Sequence of chain 1.A:
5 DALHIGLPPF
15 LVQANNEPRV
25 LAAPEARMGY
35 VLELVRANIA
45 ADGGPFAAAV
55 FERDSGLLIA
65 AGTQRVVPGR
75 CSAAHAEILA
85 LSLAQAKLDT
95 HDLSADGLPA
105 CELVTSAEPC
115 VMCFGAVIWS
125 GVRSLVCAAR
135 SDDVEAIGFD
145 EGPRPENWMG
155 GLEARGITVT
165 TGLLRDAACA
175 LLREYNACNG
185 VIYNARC

Binding-site contacts:
Ligand atom N9 contacts residue HIS79 of chain 1.A at 3.9 Å.
Ligand atom C4 contacts residue GLU81 of chain 1.A at 3.9 Å.
Ligand atom C4 contacts residue ZN1 of chain 1.C at 4.0 Å.
Ligand atom O6 contacts residue PHE50 of chain 1.A at 3.8 Å.
Ligand atom N9 contacts residue ALA80 of chain 1.A at 4.0 Å.
Ligand atom O6 contacts residue PHE143 of chain 1.A at 3.8 Å.
Ligand atom N8 contacts residue GLU81 of chain 1.A at 3.1 Å (salt-bridge).
Ligand atom C2 contacts residue GLU145 of chain 1.A at 4.1 Å.
Ligand atom C6 contacts residue HIS79 of chain 1.A at 3.7 Å.
Ligand atom N3 contacts residue HIS79 of chain 1.A at 4.0 Å.
Ligand atom C6 contacts residue PHE50 of chain 1.A at 3.6 Å (hydrophobic).
Ligand atom N9 contacts residue GLU81 of chain 1.A at 2.7 Å (salt-bridge).
Ligand atom N2 contacts residue GLU145 of chain 1.A at 3.2 Å (salt-bridge).
Ligand atom C5 contacts residue GLN68 of chain 1.A at 4.1 Å.
Ligand atom C4 contacts residue PHE50 of chain 1.A at 3.7 Å (hydrophobic).
Ligand atom C2 contacts residue HIS79 of chain 1.A at 4.1 Å.
Ligand atom N1 contacts residue PHE143 of chain 1.A at 4.0 Å.
Ligand atom N7 contacts residue HIS79 of chain 1.A at 3.5 Å.
Ligand atom N8 contacts residue PHE50 of chain 1.A at 3.2 Å.
Ligand atom N7 contacts residue GLN68 of chain 1.A at 3.2 Å.
Ligand atom N2 contacts residue CYS114 of chain 1.A at 4.1 Å.
Ligand atom N1 contacts residue HIS79 of chain 1.A at 3.8 Å.
Ligand atom N8 contacts residue GLN68 of chain 1.A at 4.0 Å.
Ligand atom N7 contacts residue ALA80 of chain 1.A at 3.7 Å.
Ligand atom N1 contacts residue PHE50 of chain 1.A at 3.9 Å.
Ligand atom N9 contacts residue PHE50 of chain 1.A at 3.6 Å.
Ligand atom O6 contacts residue GLN68 of chain 1.A at 2.7 Å (h-bond).
Ligand atom C5 contacts residue HIS79 of chain 1.A at 3.6 Å.
Ligand atom N2 contacts residue VAL138 of chain 1.A at 4.0 Å.
Ligand atom N8 contacts residue HIS79 of chain 1.A at 3.4 Å.
Ligand atom N8 contacts residue ALA80 of chain 1.A at 2.9 Å (h-bond).
Ligand atom N7 contacts residue PHE50 of chain 1.A at 3.5 Å.
Ligand atom C4 contacts residue HIS79 of chain 1.A at 3.6 Å.
Ligand atom N2 contacts residue ASP144 of chain 1.A at 3.1 Å (salt-bridge).
Ligand atom C6 contacts residue GLN68 of chain 1.A at 3.7 Å.
Ligand atom O6 contacts residue HIS79 of chain 1.A at 3.8 Å.
Ligand atom C5 contacts residue PHE50 of chain 1.A at 3.4 Å (hydrophobic).
Ligand atom C2 contacts residue PHE50 of chain 1.A at 4.0 Å (hydrophobic).
Ligand atom N3 contacts residue PHE50 of chain 1.A at 4.0 Å.
Ligand atom N3 contacts residue ZN1 of chain 1.C at 4.0 Å.

The small molecule below binds the protein below.
Small molecule (SMILES): Nc1nc(O)c2[nH]nnc2n1